This protein binds this small molecule.
Small molecule (SMILES): OC[C@H]1O[C@@H](O)[C@H](O)[C@@H](O)[C@@H]1O

Binding-site contacts:
Ligand atom O6 contacts residue GLU195 of chain 1.A at 2.9 Å (salt-bridge).
Ligand atom O5 contacts residue THR191 of chain 1.A at 3.4 Å.
Ligand atom O1 contacts residue PRO223 of chain 1.A at 3.7 Å.
Ligand atom O1 contacts residue PRO192 of chain 1.A at 3.5 Å.
Ligand atom O6 contacts residue THR191 of chain 1.A at 3.7 Å.
Ligand atom C1 contacts residue PRO192 of chain 1.A at 4.0 Å (hydrophobic).
Ligand atom O5 contacts residue TRP190 of chain 1.A at 3.6 Å (h-bond).
Ligand atom O5 contacts residue PRO192 of chain 1.A at 3.3 Å.
Ligand atom C6 contacts residue THR191 of chain 1.A at 3.6 Å.
Ligand atom O1 contacts residue THR191 of chain 1.A at 4.1 Å.
Ligand atom C5 contacts residue THR191 of chain 1.A at 4.0 Å.
Ligand atom C1 contacts residue PRO223 of chain 1.A at 4.1 Å (hydrophobic).
Ligand atom C4 contacts residue TRP190 of chain 1.A at 4.2 Å (hydrophobic).
Ligand atom O2 contacts residue PRO223 of chain 1.A at 4.4 Å.
Ligand atom C1 contacts residue TRP190 of chain 1.A at 3.5 Å (hydrophobic).
Ligand atom C5 contacts residue PRO192 of chain 1.A at 4.5 Å (hydrophobic).
Ligand atom C6 contacts residue PRO192 of chain 1.A at 3.9 Å (hydrophobic).
Ligand atom O1 contacts residue TRP190 of chain 1.A at 4.1 Å.
Ligand atom O1 contacts residue GLY22 of chain 1.A at 3.3 Å.
Ligand atom O4 contacts residue TRP190 of chain 1.A at 3.5 Å (h-bond).
Ligand atom C5 contacts residue TRP190 of chain 1.A at 3.6 Å (hydrophobic).
Ligand atom C6 contacts residue TRP190 of chain 1.A at 3.3 Å (hydrophobic).
Ligand atom C6 contacts residue GLU195 of chain 1.A at 3.5 Å.
Ligand atom O6 contacts residue PRO192 of chain 1.A at 3.5 Å (h-bond).
Ligand atom C1 contacts residue THR191 of chain 1.A at 4.0 Å.

Sequence of chain 1.A:
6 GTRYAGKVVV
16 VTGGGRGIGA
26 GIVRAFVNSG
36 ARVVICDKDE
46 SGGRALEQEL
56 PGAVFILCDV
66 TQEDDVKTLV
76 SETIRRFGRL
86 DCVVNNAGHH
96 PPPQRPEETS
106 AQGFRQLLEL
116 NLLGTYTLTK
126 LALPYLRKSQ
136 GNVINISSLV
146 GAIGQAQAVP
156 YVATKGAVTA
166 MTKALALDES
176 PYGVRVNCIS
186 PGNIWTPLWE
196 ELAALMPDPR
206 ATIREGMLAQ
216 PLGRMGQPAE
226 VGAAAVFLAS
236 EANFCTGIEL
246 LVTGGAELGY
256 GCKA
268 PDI